Binding-site contacts:
Ligand atom CB contacts residue PHE38 of chain 1.A at 3.6 Å (hydrophobic).
Ligand atom O contacts residue GLN45 of chain 1.A at 2.9 Å (h-bond).
Ligand atom CD1 contacts residue PHE38 of chain 1.A at 3.5 Å (hydrophobic).
Ligand atom C contacts residue THR49 of chain 1.A at 3.4 Å.
Ligand atom CG2 contacts residue THR49 of chain 1.A at 3.1 Å.
Ligand atom O contacts residue VAL48 of chain 1.A at 3.6 Å.
Ligand atom O contacts residue GLN45 of chain 1.A at 3.8 Å.
Ligand atom CD1 contacts residue THR21 of chain 1.A at 3.8 Å.
Ligand atom O contacts residue SER39 of chain 1.A at 2.9 Å (h-bond).
Ligand atom CD1 contacts residue GLN36 of chain 1.A at 3.6 Å.
Ligand atom NH1 contacts residue SO41 of chain 1.C at 3.0 Å (h-bond).
Ligand atom CD contacts residue THR40 of chain 1.A at 2.9 Å.
Ligand atom NH2 contacts residue GLY80 of chain 1.A at 3.9 Å.
Ligand atom O contacts residue THR15 of chain 1.A at 3.5 Å.
Ligand atom O contacts residue SER39 of chain 1.A at 3.9 Å.
Ligand atom C contacts residue GLN45 of chain 1.A at 3.5 Å.
Ligand atom CZ contacts residue GLY80 of chain 1.A at 3.6 Å.
Ligand atom CA contacts residue GLN45 of chain 1.A at 3.9 Å.
Ligand atom O contacts residue PHE38 of chain 1.A at 3.2 Å.
Ligand atom CB contacts residue THR40 of chain 1.A at 3.7 Å.
Ligand atom C contacts residue SER39 of chain 1.A at 3.5 Å.
Ligand atom CB contacts residue SER39 of chain 1.A at 3.9 Å.
Ligand atom CG contacts residue THR40 of chain 1.A at 3.9 Å.
Ligand atom CA contacts residue THR49 of chain 1.A at 3.8 Å.
Ligand atom N contacts residue GLN45 of chain 1.A at 3.8 Å.
Ligand atom NH2 contacts residue SO41 of chain 1.C at 3.4 Å (h-bond).
Ligand atom CD1 contacts residue ILE13 of chain 1.A at 3.7 Å (hydrophobic).
Ligand atom CG contacts residue MET16 of chain 1.A at 3.9 Å (hydrophobic).
Ligand atom NE contacts residue GLY80 of chain 1.A at 3.5 Å.
Ligand atom CB contacts residue ALA41 of chain 1.A at 3.8 Å (hydrophobic).
Ligand atom CB contacts residue ALA47 of chain 1.A at 3.4 Å (hydrophobic).
Ligand atom O contacts residue ALA41 of chain 1.A at 3.5 Å (h-bond).
Ligand atom N contacts residue SER39 of chain 1.A at 2.9 Å (h-bond).
Ligand atom CA contacts residue SER39 of chain 1.A at 3.2 Å.
Ligand atom C contacts residue PHE38 of chain 1.A at 3.9 Å (hydrophobic).
Ligand atom O contacts residue THR49 of chain 1.A at 3.2 Å (h-bond).
Ligand atom CZ contacts residue SO41 of chain 1.C at 3.6 Å.
Ligand atom NH1 contacts residue ARG79 of chain 1.A at 3.7 Å.
Ligand atom CB contacts residue MET16 of chain 1.A at 3.8 Å (hydrophobic).
Ligand atom O contacts residue MET16 of chain 1.A at 2.9 Å (h-bond).

Sequence of chain 1.A:
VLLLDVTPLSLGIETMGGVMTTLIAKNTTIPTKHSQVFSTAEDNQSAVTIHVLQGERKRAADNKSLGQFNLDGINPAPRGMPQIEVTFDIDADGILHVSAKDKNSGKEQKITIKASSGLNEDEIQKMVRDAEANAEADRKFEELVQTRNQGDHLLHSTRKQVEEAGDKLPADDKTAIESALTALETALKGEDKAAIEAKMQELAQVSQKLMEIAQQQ

A protein and the small-molecule ligand that binds it are described below.
Small molecule (SMILES): CC[C@H](C)[C@H](NC(=O)[C@H](CCCN=C(N)N)NC(=O)[C@@H](N)CC(C)C)C(=O)N[C@@H](C)C(=O)N[C@@H](C)C=O